Binding-site contacts:
Ligand atom O6 contacts residue VAL95 of chain 30.E at 2.9 Å (h-bond).
Ligand atom O7 contacts residue ASN105 of chain 30.E at 4.0 Å.
Ligand atom N2 contacts residue ASN105 of chain 30.E at 2.9 Å (h-bond).
Ligand atom O5 contacts residue VAL95 of chain 30.E at 4.5 Å.
Ligand atom O5 contacts residue ASN105 of chain 30.E at 2.4 Å (h-bond).
Ligand atom C1 contacts residue ASN105 of chain 30.E at 1.4 Å.
Ligand atom C8 contacts residue PRO48 of chain 30.E at 4.4 Å (hydrophobic).
Ligand atom C5 contacts residue ASN105 of chain 30.E at 3.6 Å.
Ligand atom C3 contacts residue ASN105 of chain 30.E at 3.8 Å.
Ligand atom C2 contacts residue ASN105 of chain 30.E at 2.5 Å.
Ligand atom O6 contacts residue ALA96 of chain 30.E at 4.3 Å.
Ligand atom C8 contacts residue TYR50 of chain 30.E at 4.1 Å (hydrophobic).
Ligand atom O5 contacts residue ALA96 of chain 30.E at 4.5 Å.
Ligand atom C7 contacts residue ASN105 of chain 30.E at 3.6 Å.
Ligand atom C6 contacts residue VAL95 of chain 30.E at 3.6 Å (hydrophobic).
Ligand atom C4 contacts residue ASN105 of chain 30.E at 4.3 Å.
Ligand atom C5 contacts residue VAL95 of chain 30.E at 4.5 Å (hydrophobic).

A protein and the small-molecule ligand that binds it are described below.
Small molecule (SMILES): CC(=O)N[C@H]1[C@H](O[C@H]2[C@H](O)[C@@H](NC(C)=O)CO[C@@H]2CO)O[C@H](CO)[C@@H](O[C@@H]2O[C@H](CO)[C@@H](O)[C@H](O)[C@@H]2O)[C@@H]1O

Sequence of chain 30.E:
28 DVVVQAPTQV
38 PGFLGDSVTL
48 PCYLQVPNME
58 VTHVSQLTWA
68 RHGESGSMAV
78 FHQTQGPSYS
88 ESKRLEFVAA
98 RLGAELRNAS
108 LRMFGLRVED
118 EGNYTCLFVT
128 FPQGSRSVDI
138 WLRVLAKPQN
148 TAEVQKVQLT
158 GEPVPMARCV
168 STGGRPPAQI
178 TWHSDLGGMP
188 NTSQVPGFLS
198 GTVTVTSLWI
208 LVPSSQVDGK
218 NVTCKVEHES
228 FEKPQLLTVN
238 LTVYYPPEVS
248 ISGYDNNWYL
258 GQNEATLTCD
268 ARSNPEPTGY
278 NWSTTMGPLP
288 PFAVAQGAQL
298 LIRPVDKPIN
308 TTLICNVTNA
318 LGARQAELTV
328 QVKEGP